Binding-site contacts:
Ligand atom O1 contacts residue SER223 of chain 1.C at 3.8 Å.
Ligand atom C11 contacts residue ILE233 of chain 1.C at 4.0 Å (hydrophobic).
Ligand atom C6 contacts residue ALA121 of chain 1.C at 3.8 Å (hydrophobic).
Ligand atom C3 contacts residue VAL227 of chain 1.C at 3.8 Å (hydrophobic).
Ligand atom F1 contacts residue ALA224 of chain 1.C at 3.1 Å.
Ligand atom C8 contacts residue VAL227 of chain 1.C at 3.9 Å (hydrophobic).
Ligand atom F1 contacts residue PHE230 of chain 1.C at 3.1 Å.
Ligand atom C7 contacts residue ALA224 of chain 1.C at 3.8 Å (hydrophobic).
Ligand atom C12 contacts residue TYR173 of chain 1.C at 3.9 Å (hydrophobic).
Ligand atom C10 contacts residue TYR173 of chain 1.C at 3.8 Å (hydrophobic).
Ligand atom C10 contacts residue NAP1 of chain 1.P at 3.4 Å.
Ligand atom O contacts residue NAP1 of chain 1.P at 2.5 Å (h-bond).
Ligand atom N contacts residue PHE122 of chain 1.C at 3.8 Å.
Ligand atom C5 contacts residue MET186 of chain 1.C at 3.7 Å (hydrophobic).
Ligand atom O1 contacts residue NAP1 of chain 1.P at 3.2 Å (h-bond).
Ligand atom C2 contacts residue SER223 of chain 1.C at 3.8 Å.
Ligand atom C contacts residue NAP1 of chain 1.P at 3.3 Å.
Ligand atom F1 contacts residue NAP1 of chain 1.P at 3.0 Å.
Ligand atom C12 contacts residue NAP1 of chain 1.P at 3.4 Å.
Ligand atom F contacts residue NAP1 of chain 1.P at 3.4 Å.
Ligand atom C7 contacts residue NAP1 of chain 1.P at 3.5 Å.
Ligand atom C12 contacts residue TYR183 of chain 1.C at 3.5 Å (hydrophobic).
Ligand atom C9 contacts residue NAP1 of chain 1.P at 3.3 Å.
Ligand atom C11 contacts residue TYR173 of chain 1.C at 3.7 Å (hydrophobic).
Ligand atom C5 contacts residue ALA123 of chain 1.C at 3.8 Å (hydrophobic).
Ligand atom C6 contacts residue NAP1 of chain 1.P at 3.7 Å.
Ligand atom O contacts residue LYS190 of chain 1.C at 3.7 Å.
Ligand atom C7 contacts residue VAL227 of chain 1.C at 4.0 Å (hydrophobic).
Ligand atom C1 contacts residue NAP1 of chain 1.P at 3.3 Å.
Ligand atom N contacts residue MET186 of chain 1.C at 4.1 Å.
Ligand atom C4 contacts residue LEU128 of chain 1.C at 3.5 Å (hydrophobic).
Ligand atom C contacts residue TYR183 of chain 1.C at 3.5 Å (hydrophobic).
Ligand atom C2 contacts residue NAP1 of chain 1.P at 3.6 Å.
Ligand atom F contacts residue SER223 of chain 1.C at 3.3 Å.
Ligand atom O contacts residue TYR183 of chain 1.C at 2.6 Å (h-bond).
Ligand atom F contacts residue ALA121 of chain 1.C at 3.5 Å.
Ligand atom C6 contacts residue SER223 of chain 1.C at 3.6 Å.
Ligand atom C5 contacts residue LEU128 of chain 1.C at 3.9 Å (hydrophobic).
Ligand atom C8 contacts residue NAP1 of chain 1.P at 3.2 Å.
Ligand atom N contacts residue ALA121 of chain 1.C at 3.7 Å.

Sequence of chain 1.C:
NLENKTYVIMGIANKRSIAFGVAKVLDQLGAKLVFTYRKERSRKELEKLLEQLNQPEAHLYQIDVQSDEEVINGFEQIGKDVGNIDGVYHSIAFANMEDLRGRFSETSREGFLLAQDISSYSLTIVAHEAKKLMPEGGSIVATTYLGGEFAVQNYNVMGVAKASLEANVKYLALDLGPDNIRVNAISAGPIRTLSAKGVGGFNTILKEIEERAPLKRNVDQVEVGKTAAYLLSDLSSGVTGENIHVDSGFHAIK

This protein binds this small molecule.
Small molecule (SMILES): CCc1cc(O)c(Oc2cccnc2F)cc1F